Binding-site contacts:
Ligand atom C06 contacts residue CYS54 of chain 1.A at 2.3 Å (hydrophobic).
Ligand atom N23 contacts residue GLU60 of chain 1.A at 3.3 Å.
Ligand atom C12 contacts residue CYS54 of chain 1.A at 3.5 Å (hydrophobic).
Ligand atom N23 contacts residue VAL98 of chain 1.A at 3.7 Å.
Ligand atom S08 contacts residue PHE224 of chain 1.A at 3.8 Å.
Ligand atom C16 contacts residue PHE224 of chain 1.A at 3.2 Å (hydrophobic).
Ligand atom C07 contacts residue CYS54 of chain 1.A at 3.0 Å (hydrophobic).
Ligand atom C05 contacts residue CYS54 of chain 1.A at 3.0 Å (hydrophobic).
Ligand atom O02 contacts residue PHE224 of chain 1.A at 3.7 Å.
Ligand atom C20 contacts residue PHE57 of chain 1.A at 3.8 Å (hydrophobic).
Ligand atom N23 contacts residue PHE111 of chain 1.A at 3.4 Å (h-bond).
Ligand atom S08 contacts residue CYS54 of chain 1.A at 3.6 Å (h-bond).
Ligand atom F27 contacts residue VAL220 of chain 1.A at 3.2 Å.
Ligand atom C14 contacts residue MET235 of chain 1.A at 3.4 Å (hydrophobic).
Ligand atom O13 contacts residue CYS54 of chain 1.A at 3.7 Å.
Ligand atom C20 contacts residue LEU53 of chain 1.A at 3.5 Å (hydrophobic).
Ligand atom F27 contacts residue PHE57 of chain 1.A at 3.6 Å.
Ligand atom F28 contacts residue LEU127 of chain 1.A at 3.6 Å.
Ligand atom C19 contacts residue LEU53 of chain 1.A at 3.2 Å (hydrophobic).
Ligand atom C22 contacts residue GLU60 of chain 1.A at 3.8 Å.
Ligand atom C19 contacts residue PHE57 of chain 1.A at 3.6 Å (hydrophobic).
Ligand atom C18 contacts residue PHE57 of chain 1.A at 3.6 Å (hydrophobic).
Ligand atom N23 contacts residue ARG101 of chain 1.A at 3.2 Å (salt-bridge).
Ligand atom C15 contacts residue PHE57 of chain 1.A at 3.2 Å (hydrophobic).
Ligand atom C01 contacts residue LEU53 of chain 1.A at 3.7 Å (hydrophobic).
Ligand atom O17 contacts residue PHE224 of chain 1.A at 3.3 Å.
Ligand atom O02 contacts residue LEU127 of chain 1.A at 3.3 Å.
Ligand atom C07 contacts residue VAL233 of chain 1.A at 3.8 Å (hydrophobic).
Ligand atom N23 contacts residue LEU56 of chain 1.A at 3.8 Å.
Ligand atom C12 contacts residue VAL233 of chain 1.A at 3.8 Å (hydrophobic).
Ligand atom C04 contacts residue PHE224 of chain 1.A at 3.7 Å (hydrophobic).
Ligand atom C15 contacts residue MET235 of chain 1.A at 3.3 Å (hydrophobic).
Ligand atom C01 contacts residue ALA125 of chain 1.A at 3.2 Å (hydrophobic).
Ligand atom F27 contacts residue PHE224 of chain 1.A at 3.7 Å.
Ligand atom C15 contacts residue PHE224 of chain 1.A at 3.8 Å (hydrophobic).
Ligand atom C04 contacts residue CYS54 of chain 1.A at 3.2 Å (hydrophobic).
Ligand atom C01 contacts residue LEU127 of chain 1.A at 3.4 Å (hydrophobic).
Ligand atom O02 contacts residue LEU53 of chain 1.A at 3.4 Å.
Ligand atom C14 contacts residue PHE57 of chain 1.A at 3.4 Å (hydrophobic).
Ligand atom C03 contacts residue PHE224 of chain 1.A at 3.4 Å (hydrophobic).

The small molecule below binds the protein below.
Small molecule (SMILES): COc1cc(C[C@H]2SC(=O)NC2=O)ccc1Oc1ccc(C#N)cc1C(F)(F)F

Sequence of chain 1.A:
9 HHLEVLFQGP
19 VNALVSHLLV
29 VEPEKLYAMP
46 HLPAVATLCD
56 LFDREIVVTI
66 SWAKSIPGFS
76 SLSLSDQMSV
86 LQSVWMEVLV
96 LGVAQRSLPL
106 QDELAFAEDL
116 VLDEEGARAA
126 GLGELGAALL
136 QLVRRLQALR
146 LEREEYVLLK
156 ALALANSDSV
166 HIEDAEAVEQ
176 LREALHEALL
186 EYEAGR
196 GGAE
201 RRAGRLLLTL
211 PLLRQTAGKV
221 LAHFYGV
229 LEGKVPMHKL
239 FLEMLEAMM